Sequence of chain 1.Q:
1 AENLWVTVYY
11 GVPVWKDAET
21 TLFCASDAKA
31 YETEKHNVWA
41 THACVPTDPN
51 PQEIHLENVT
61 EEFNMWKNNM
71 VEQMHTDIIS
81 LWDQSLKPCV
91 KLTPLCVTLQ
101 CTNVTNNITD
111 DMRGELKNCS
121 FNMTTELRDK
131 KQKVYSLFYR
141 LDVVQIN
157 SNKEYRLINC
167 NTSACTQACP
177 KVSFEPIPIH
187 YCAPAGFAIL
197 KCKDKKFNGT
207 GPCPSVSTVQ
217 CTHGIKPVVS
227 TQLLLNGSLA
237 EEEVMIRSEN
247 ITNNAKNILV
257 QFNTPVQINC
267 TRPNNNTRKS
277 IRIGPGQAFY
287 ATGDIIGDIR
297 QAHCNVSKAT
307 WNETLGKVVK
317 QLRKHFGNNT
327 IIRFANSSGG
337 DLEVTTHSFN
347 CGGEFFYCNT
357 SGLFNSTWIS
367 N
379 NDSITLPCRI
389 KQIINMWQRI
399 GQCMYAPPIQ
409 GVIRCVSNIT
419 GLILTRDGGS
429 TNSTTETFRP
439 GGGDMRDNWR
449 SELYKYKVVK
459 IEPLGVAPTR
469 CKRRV

A small-molecule ligand and the protein it binds are described below.
Small molecule (SMILES): CC(=O)N[C@H]1[C@H](O[C@H]2[C@H](O)[C@@H](NC(C)=O)CO[C@@H]2CO)O[C@H](CO)[C@@H](O[C@@H]2O[C@H](CO)[C@@H](O)[C@H](O)[C@@H]2O)[C@@H]1O

Binding-site contacts:
Ligand atom O6 contacts residue LEU235 of chain 1.Q at 4.3 Å.
Ligand atom C8 contacts residue ASN416 of chain 1.Q at 4.4 Å.
Ligand atom C2 contacts residue ASN416 of chain 1.Q at 2.3 Å.
Ligand atom C1 contacts residue ASN416 of chain 1.Q at 1.4 Å.
Ligand atom C8 contacts residue GLN263 of chain 1.Q at 3.4 Å.
Ligand atom C1 contacts residue PRO261 of chain 1.Q at 4.2 Å (hydrophobic).
Ligand atom C7 contacts residue ASN416 of chain 1.Q at 3.8 Å.
Ligand atom C4 contacts residue ASN416 of chain 1.Q at 4.0 Å.
Ligand atom N2 contacts residue ASN416 of chain 1.Q at 2.9 Å (h-bond).
Ligand atom O5 contacts residue PRO261 of chain 1.Q at 4.4 Å.
Ligand atom C8 contacts residue VAL414 of chain 1.Q at 4.1 Å (hydrophobic).
Ligand atom C6 contacts residue LEU235 of chain 1.Q at 4.2 Å (hydrophobic).
Ligand atom O7 contacts residue PRO261 of chain 1.Q at 4.4 Å.
Ligand atom O7 contacts residue ASN416 of chain 1.Q at 3.9 Å.
Ligand atom O6 contacts residue ASN416 of chain 1.Q at 4.4 Å.
Ligand atom C5 contacts residue ASN416 of chain 1.Q at 3.6 Å.
Ligand atom O5 contacts residue ASN416 of chain 1.Q at 2.3 Å (h-bond).
Ligand atom C3 contacts residue ASN416 of chain 1.Q at 3.7 Å.
Ligand atom C8 contacts residue SER415 of chain 1.Q at 4.2 Å.